Binding-site contacts:
Ligand atom C7 contacts residue GLN564 of chain 1.A at 3.7 Å.
Ligand atom C1 contacts residue ASN315 of chain 1.A at 1.4 Å.
Ligand atom C5 contacts residue ASN315 of chain 1.A at 3.7 Å.
Ligand atom C3 contacts residue ASN315 of chain 1.A at 3.8 Å.
Ligand atom N2 contacts residue GLN564 of chain 1.A at 3.2 Å (h-bond).
Ligand atom C1 contacts residue GLN564 of chain 1.A at 4.2 Å.
Ligand atom C2 contacts residue GLN564 of chain 1.A at 4.2 Å.
Ligand atom C2 contacts residue ASN315 of chain 1.A at 2.5 Å.
Ligand atom C8 contacts residue GLN564 of chain 1.A at 3.4 Å.
Ligand atom O5 contacts residue ASN315 of chain 1.A at 2.4 Å (h-bond).
Ligand atom C7 contacts residue ASN315 of chain 1.A at 3.1 Å.
Ligand atom C8 contacts residue ASN315 of chain 1.A at 4.3 Å.
Ligand atom N2 contacts residue ASN315 of chain 1.A at 2.9 Å (h-bond).
Ligand atom C4 contacts residue ASN315 of chain 1.A at 4.2 Å.
Ligand atom O7 contacts residue ASN315 of chain 1.A at 3.0 Å (h-bond).

This protein binds this small molecule.
Small molecule (SMILES): CC(=O)N[C@H]1[C@H](O[C@H]2[C@H](O)[C@@H](NC(C)=O)CO[C@@H]2CO)O[C@H](CO)[C@@H](O)[C@@H]1O

Sequence of chain 1.A:
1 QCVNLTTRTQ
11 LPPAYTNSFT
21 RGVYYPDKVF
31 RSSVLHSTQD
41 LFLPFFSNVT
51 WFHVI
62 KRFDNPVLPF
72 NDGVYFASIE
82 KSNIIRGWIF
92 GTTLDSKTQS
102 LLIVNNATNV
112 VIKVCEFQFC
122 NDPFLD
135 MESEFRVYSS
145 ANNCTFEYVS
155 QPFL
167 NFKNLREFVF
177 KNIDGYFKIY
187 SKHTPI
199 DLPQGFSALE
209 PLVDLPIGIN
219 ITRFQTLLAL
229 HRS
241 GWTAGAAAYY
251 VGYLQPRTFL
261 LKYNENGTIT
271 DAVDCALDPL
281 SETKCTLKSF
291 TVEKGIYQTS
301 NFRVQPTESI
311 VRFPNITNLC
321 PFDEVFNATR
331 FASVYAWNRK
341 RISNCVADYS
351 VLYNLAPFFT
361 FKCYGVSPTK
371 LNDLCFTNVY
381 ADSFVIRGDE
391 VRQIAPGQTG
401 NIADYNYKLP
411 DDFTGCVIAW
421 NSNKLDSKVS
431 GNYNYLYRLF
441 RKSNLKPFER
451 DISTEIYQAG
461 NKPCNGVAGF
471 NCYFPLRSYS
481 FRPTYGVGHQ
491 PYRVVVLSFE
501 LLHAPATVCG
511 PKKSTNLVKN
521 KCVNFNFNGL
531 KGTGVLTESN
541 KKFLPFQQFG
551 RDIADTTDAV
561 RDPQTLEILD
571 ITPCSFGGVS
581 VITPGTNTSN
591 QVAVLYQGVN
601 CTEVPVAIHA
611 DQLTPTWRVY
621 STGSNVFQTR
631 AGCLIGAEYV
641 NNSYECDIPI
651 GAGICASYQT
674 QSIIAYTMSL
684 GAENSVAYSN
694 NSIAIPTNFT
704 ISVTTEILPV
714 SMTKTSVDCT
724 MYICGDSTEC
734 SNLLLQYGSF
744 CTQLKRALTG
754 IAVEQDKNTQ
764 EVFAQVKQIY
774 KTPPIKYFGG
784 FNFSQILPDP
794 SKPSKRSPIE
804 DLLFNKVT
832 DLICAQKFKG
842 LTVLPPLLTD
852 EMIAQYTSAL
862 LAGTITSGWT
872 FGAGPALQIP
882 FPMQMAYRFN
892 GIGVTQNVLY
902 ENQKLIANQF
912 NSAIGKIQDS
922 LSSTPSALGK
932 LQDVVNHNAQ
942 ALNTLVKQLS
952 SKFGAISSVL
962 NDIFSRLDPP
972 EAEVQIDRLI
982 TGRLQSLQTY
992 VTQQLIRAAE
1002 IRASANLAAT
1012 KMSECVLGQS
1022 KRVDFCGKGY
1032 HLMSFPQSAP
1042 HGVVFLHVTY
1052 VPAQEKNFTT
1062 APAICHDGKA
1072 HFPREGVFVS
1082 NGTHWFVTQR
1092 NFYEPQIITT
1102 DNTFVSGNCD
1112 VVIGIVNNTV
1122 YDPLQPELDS